Sequence of chain 1.D:
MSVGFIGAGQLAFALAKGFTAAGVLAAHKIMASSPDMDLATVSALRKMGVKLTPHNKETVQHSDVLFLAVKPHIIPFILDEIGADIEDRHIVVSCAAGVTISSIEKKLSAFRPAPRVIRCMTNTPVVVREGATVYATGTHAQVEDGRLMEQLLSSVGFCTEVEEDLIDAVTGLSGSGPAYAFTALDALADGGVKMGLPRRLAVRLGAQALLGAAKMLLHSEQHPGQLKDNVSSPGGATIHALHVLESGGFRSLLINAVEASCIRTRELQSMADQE

Binding-site contacts:
Ligand atom O contacts residue GLU186 of chain 1.D at 2.7 Å (salt-bridge).
Ligand atom OXT contacts residue THR159 of chain 1.D at 4.4 Å.
Ligand atom O contacts residue ALA158 of chain 1.D at 4.1 Å.
Ligand atom O contacts residue VAL184 of chain 1.D at 4.1 Å.
Ligand atom CB contacts residue GLU185 of chain 1.D at 3.7 Å.
Ligand atom CG contacts residue GLU185 of chain 1.D at 4.2 Å.
Ligand atom N contacts residue THR159 of chain 1.D at 3.0 Å (h-bond).
Ligand atom C contacts residue GLU185 of chain 1.D at 3.8 Å.
Ligand atom CA contacts residue GLU185 of chain 1.D at 4.3 Å.
Ligand atom OXT contacts residue GLU186 of chain 1.D at 3.2 Å.
Ligand atom O contacts residue GLU185 of chain 1.D at 3.2 Å (salt-bridge).
Ligand atom C contacts residue GLU186 of chain 1.D at 3.6 Å.
Ligand atom C contacts residue THR159 of chain 1.D at 4.1 Å.
Ligand atom CD contacts residue GLU183 of chain 1.D at 4.1 Å.
Ligand atom CD contacts residue THR159 of chain 1.D at 3.3 Å.
Ligand atom CA contacts residue THR159 of chain 1.D at 3.4 Å.

A small-molecule ligand and the protein it binds are described below.
Small molecule (SMILES): O=C(O)[C@@H]1CCCN1